The small molecule below binds the protein below.
Small molecule (SMILES): O=c1cc(-c2ccccc2)oc2c1ccc1ccccc12

Binding-site contacts:
Ligand atom C19 contacts residue PHE193 of chain 1.B at 3.7 Å (hydrophobic).
Ligand atom C17 contacts residue BHF1 of chain 1.L at 3.8 Å.
Ligand atom C12 contacts residue ASP288 of chain 1.B at 3.8 Å.
Ligand atom C8 contacts residue PHE193 of chain 1.B at 3.4 Å (hydrophobic).
Ligand atom C7 contacts residue GLY291 of chain 1.B at 3.7 Å.
Ligand atom C17 contacts residue ALA292 of chain 1.B at 3.5 Å (hydrophobic).
Ligand atom C15 contacts residue PHE96 of chain 1.B at 3.5 Å (hydrophobic).
Ligand atom C2 contacts residue PHE193 of chain 1.B at 3.4 Å (hydrophobic).
Ligand atom C10 contacts residue PHE193 of chain 1.B at 3.6 Å (hydrophobic).
Ligand atom C18 contacts residue ALA292 of chain 1.B at 3.5 Å (hydrophobic).
Ligand atom O1 contacts residue GLY291 of chain 1.B at 3.4 Å (h-bond).
Ligand atom O1 contacts residue PHE193 of chain 1.B at 3.6 Å.
Ligand atom C16 contacts residue ALA292 of chain 1.B at 3.5 Å (hydrophobic).
Ligand atom C14 contacts residue PHE96 of chain 1.B at 3.5 Å (hydrophobic).
Ligand atom C19 contacts residue GLY291 of chain 1.B at 3.4 Å.
Ligand atom C18 contacts residue GLY291 of chain 1.B at 3.6 Å.
Ligand atom O2 contacts residue PHE230 of chain 1.B at 3.6 Å.
Ligand atom C10 contacts residue GLY291 of chain 1.B at 3.5 Å.
Ligand atom C3 contacts residue ASP295 of chain 1.B at 3.7 Å.
Ligand atom C12 contacts residue VAL88 of chain 1.B at 3.3 Å (hydrophobic).
Ligand atom C9 contacts residue PHE193 of chain 1.B at 3.3 Å (hydrophobic).
Ligand atom C1 contacts residue PHE193 of chain 1.B at 3.3 Å (hydrophobic).
Ligand atom C15 contacts residue ALA95 of chain 1.B at 3.8 Å (hydrophobic).
Ligand atom C11 contacts residue THR287 of chain 1.B at 3.8 Å.
Ligand atom C5 contacts residue ASN190 of chain 1.B at 3.2 Å.
Ligand atom C8 contacts residue HIS189 of chain 1.B at 3.9 Å.
Ligand atom C12 contacts residue THR287 of chain 1.B at 3.7 Å.
Ligand atom C9 contacts residue GLY291 of chain 1.B at 3.8 Å.
Ligand atom C11 contacts residue VAL88 of chain 1.B at 3.9 Å (hydrophobic).
Ligand atom O2 contacts residue PHE193 of chain 1.B at 3.5 Å.
Ligand atom O2 contacts residue HIS189 of chain 1.B at 2.6 Å (h-bond).
Ligand atom C17 contacts residue GLY291 of chain 1.B at 3.9 Å.
Ligand atom C9 contacts residue HIS189 of chain 1.B at 3.6 Å.
Ligand atom C14 contacts residue ASP288 of chain 1.B at 3.5 Å.
Ligand atom C7 contacts residue PHE193 of chain 1.B at 3.5 Å (hydrophobic).
Ligand atom C19 contacts residue ALA292 of chain 1.B at 3.9 Å (hydrophobic).
Ligand atom C6 contacts residue ASN190 of chain 1.B at 3.6 Å.
Ligand atom C4 contacts residue ASP295 of chain 1.B at 3.7 Å.
Ligand atom C15 contacts residue ALA292 of chain 1.B at 3.8 Å (hydrophobic).
Ligand atom C8 contacts residue ASN190 of chain 1.B at 3.8 Å.

Sequence of chain 1.B:
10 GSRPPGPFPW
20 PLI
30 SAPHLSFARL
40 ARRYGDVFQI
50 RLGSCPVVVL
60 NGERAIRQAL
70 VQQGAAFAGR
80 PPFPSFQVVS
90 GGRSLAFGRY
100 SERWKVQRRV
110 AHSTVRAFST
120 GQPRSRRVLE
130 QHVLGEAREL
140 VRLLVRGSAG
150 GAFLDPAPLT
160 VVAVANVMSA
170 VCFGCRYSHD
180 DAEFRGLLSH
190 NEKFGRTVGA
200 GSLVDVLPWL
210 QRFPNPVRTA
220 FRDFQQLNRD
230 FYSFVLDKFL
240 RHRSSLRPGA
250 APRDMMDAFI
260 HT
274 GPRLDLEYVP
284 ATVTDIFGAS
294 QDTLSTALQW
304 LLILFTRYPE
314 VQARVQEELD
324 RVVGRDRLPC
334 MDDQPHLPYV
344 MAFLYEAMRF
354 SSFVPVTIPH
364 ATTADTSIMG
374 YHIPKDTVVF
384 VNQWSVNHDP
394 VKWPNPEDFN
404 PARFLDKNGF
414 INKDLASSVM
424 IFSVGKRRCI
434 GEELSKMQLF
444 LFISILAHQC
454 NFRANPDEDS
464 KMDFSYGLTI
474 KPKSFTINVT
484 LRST